The small molecule below binds the protein below.
Small molecule (SMILES): CC(=O)N[C@H]1[C@H](O[C@H]2[C@H](O)[C@@H](NC(C)=O)CO[C@@H]2CO)O[C@H](CO)[C@@H](O[C@@H]2O[C@H](CO)[C@@H](O)[C@H](O)[C@@H]2O)[C@@H]1O

Binding-site contacts:
Ligand atom O7 contacts residue TYR102 of chain 1.K at 4.2 Å.
Ligand atom C7 contacts residue GLU128 of chain 1.H at 4.2 Å.
Ligand atom C1 contacts residue ASN62 of chain 1.I at 1.4 Å.
Ligand atom N2 contacts residue ASN62 of chain 1.I at 2.6 Å (h-bond).
Ligand atom C4 contacts residue TYR102 of chain 1.K at 4.3 Å (hydrophobic).
Ligand atom C6 contacts residue GLU128 of chain 1.H at 3.5 Å.
Ligand atom C8 contacts residue ALA130 of chain 1.H at 4.5 Å (hydrophobic).
Ligand atom C6 contacts residue TYR102 of chain 1.K at 4.2 Å (hydrophobic).
Ligand atom C5 contacts residue THR32 of chain 1.K at 4.0 Å.
Ligand atom O5 contacts residue GLN59 of chain 1.I at 4.4 Å.
Ligand atom C4 contacts residue ASN62 of chain 1.I at 4.2 Å.
Ligand atom C8 contacts residue ASN33 of chain 1.K at 3.7 Å.
Ligand atom C6 contacts residue ALA6 of chain 1.I at 4.5 Å (hydrophobic).
Ligand atom O5 contacts residue THR32 of chain 1.K at 4.4 Å.
Ligand atom O5 contacts residue TYR102 of chain 1.K at 4.4 Å.
Ligand atom O7 contacts residue LEU42 of chain 1.H at 4.4 Å.
Ligand atom O6 contacts residue ALA6 of chain 1.I at 4.4 Å.
Ligand atom O6 contacts residue GLU128 of chain 1.H at 3.1 Å (salt-bridge).
Ligand atom C8 contacts residue THR65 of chain 1.I at 4.0 Å.
Ligand atom O7 contacts residue SER100 of chain 1.K at 3.3 Å (h-bond).
Ligand atom O7 contacts residue GLU128 of chain 1.H at 4.3 Å.
Ligand atom C8 contacts residue VAL152 of chain 1.H at 4.3 Å (hydrophobic).
Ligand atom O6 contacts residue THR32 of chain 1.K at 3.6 Å.
Ligand atom C6 contacts residue THR32 of chain 1.K at 4.4 Å.
Ligand atom C2 contacts residue TYR102 of chain 1.K at 4.4 Å (hydrophobic).
Ligand atom C8 contacts residue GLU128 of chain 1.H at 3.7 Å.
Ligand atom C2 contacts residue ASN62 of chain 1.I at 2.3 Å.
Ligand atom O7 contacts residue ASN62 of chain 1.I at 4.4 Å.
Ligand atom C1 contacts residue GLN7 of chain 1.I at 4.0 Å.
Ligand atom C5 contacts residue GLN7 of chain 1.I at 4.3 Å.
Ligand atom C6 contacts residue GLN7 of chain 1.I at 4.0 Å.
Ligand atom C8 contacts residue SER100 of chain 1.K at 4.1 Å.
Ligand atom O5 contacts residue ASN62 of chain 1.I at 2.4 Å (h-bond).
Ligand atom O5 contacts residue GLN7 of chain 1.I at 3.2 Å (h-bond).
Ligand atom C7 contacts residue SER100 of chain 1.K at 4.0 Å.
Ligand atom C3 contacts residue ASN62 of chain 1.I at 3.7 Å.
Ligand atom C7 contacts residue ASN62 of chain 1.I at 3.7 Å.
Ligand atom C5 contacts residue ASN62 of chain 1.I at 3.7 Å.

Sequence of chain 1.K:
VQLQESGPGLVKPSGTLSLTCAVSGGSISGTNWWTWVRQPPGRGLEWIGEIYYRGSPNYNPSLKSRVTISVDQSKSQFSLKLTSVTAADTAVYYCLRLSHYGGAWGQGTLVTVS

Sequence of chain 1.I:
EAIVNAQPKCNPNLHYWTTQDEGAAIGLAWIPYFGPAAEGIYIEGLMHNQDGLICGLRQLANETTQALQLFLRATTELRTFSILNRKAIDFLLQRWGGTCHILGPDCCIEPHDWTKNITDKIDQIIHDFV

Sequence of chain 1.H:
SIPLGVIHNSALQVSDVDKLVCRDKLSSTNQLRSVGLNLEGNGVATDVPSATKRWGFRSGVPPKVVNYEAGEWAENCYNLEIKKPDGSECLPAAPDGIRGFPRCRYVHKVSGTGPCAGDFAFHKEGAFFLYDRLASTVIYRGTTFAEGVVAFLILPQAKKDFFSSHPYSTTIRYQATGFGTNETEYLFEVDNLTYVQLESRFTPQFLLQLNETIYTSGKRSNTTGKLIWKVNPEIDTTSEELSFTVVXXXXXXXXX